The protein below binds the small molecule below.
Small molecule (SMILES): CC(=O)N[C@H]1[C@H](O[C@H]2[C@H](O)[C@@H](NC(C)=O)CO[C@@H]2CO)O[C@H](CO)[C@@H](O[C@@H]2O[C@H](CO[C@H]3O[C@H](CO)[C@@H](O)[C@H](O)[C@@H]3O)[C@@H](O)[C@H](O)[C@@H]2O)[C@@H]1O

Binding-site contacts:
Ligand atom O5 contacts residue ASN656 of chain 1.D at 2.4 Å (h-bond).
Ligand atom O7 contacts residue ASN656 of chain 1.D at 2.9 Å (h-bond).
Ligand atom C8 contacts residue PRO655 of chain 1.D at 3.6 Å (hydrophobic).
Ligand atom O7 contacts residue PRO655 of chain 1.D at 4.0 Å.
Ligand atom O7 contacts residue GLY452 of chain 1.D at 4.2 Å.
Ligand atom C4 contacts residue ASN656 of chain 1.D at 4.2 Å.
Ligand atom C8 contacts residue ASN656 of chain 1.D at 4.3 Å.
Ligand atom C7 contacts residue ASN656 of chain 1.D at 3.1 Å.
Ligand atom C3 contacts residue ASN656 of chain 1.D at 3.8 Å.
Ligand atom N2 contacts residue ASN656 of chain 1.D at 2.9 Å (h-bond).
Ligand atom C6 contacts residue ASN656 of chain 1.D at 4.4 Å.
Ligand atom C1 contacts residue PRO655 of chain 1.D at 3.9 Å (hydrophobic).
Ligand atom C7 contacts residue PRO655 of chain 1.D at 3.9 Å (hydrophobic).
Ligand atom C2 contacts residue ASN656 of chain 1.D at 2.4 Å.
Ligand atom C1 contacts residue ASN656 of chain 1.D at 1.4 Å.
Ligand atom O6 contacts residue ASN656 of chain 1.D at 4.1 Å.
Ligand atom C5 contacts residue ASN656 of chain 1.D at 3.7 Å.
Ligand atom N2 contacts residue PRO655 of chain 1.D at 3.6 Å.

Sequence of chain 1.D:
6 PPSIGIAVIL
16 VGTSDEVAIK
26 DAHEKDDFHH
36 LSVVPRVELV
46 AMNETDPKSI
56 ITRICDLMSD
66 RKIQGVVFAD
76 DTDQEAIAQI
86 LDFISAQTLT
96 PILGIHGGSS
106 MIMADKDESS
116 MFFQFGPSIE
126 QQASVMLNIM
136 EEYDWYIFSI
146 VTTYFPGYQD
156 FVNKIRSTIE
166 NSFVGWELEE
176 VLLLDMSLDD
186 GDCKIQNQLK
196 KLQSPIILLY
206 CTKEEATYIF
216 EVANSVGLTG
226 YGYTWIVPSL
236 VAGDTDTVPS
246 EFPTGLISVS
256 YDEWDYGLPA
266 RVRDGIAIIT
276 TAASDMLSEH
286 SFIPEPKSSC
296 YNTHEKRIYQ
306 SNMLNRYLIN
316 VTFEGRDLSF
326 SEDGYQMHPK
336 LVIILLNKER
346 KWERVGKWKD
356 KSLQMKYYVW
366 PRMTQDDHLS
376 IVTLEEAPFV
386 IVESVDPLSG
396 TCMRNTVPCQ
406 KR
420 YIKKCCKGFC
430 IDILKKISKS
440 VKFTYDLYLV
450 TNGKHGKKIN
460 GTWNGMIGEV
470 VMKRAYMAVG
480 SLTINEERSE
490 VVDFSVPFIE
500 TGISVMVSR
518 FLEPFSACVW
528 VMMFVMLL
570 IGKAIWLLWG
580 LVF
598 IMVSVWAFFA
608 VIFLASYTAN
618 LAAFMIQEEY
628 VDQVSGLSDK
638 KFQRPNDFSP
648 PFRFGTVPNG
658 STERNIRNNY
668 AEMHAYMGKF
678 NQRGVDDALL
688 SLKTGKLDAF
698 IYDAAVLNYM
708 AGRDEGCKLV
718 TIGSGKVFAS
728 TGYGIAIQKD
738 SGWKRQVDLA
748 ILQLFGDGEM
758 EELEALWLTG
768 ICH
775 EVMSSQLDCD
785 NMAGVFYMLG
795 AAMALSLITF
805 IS